Sequence of chain 1.G:
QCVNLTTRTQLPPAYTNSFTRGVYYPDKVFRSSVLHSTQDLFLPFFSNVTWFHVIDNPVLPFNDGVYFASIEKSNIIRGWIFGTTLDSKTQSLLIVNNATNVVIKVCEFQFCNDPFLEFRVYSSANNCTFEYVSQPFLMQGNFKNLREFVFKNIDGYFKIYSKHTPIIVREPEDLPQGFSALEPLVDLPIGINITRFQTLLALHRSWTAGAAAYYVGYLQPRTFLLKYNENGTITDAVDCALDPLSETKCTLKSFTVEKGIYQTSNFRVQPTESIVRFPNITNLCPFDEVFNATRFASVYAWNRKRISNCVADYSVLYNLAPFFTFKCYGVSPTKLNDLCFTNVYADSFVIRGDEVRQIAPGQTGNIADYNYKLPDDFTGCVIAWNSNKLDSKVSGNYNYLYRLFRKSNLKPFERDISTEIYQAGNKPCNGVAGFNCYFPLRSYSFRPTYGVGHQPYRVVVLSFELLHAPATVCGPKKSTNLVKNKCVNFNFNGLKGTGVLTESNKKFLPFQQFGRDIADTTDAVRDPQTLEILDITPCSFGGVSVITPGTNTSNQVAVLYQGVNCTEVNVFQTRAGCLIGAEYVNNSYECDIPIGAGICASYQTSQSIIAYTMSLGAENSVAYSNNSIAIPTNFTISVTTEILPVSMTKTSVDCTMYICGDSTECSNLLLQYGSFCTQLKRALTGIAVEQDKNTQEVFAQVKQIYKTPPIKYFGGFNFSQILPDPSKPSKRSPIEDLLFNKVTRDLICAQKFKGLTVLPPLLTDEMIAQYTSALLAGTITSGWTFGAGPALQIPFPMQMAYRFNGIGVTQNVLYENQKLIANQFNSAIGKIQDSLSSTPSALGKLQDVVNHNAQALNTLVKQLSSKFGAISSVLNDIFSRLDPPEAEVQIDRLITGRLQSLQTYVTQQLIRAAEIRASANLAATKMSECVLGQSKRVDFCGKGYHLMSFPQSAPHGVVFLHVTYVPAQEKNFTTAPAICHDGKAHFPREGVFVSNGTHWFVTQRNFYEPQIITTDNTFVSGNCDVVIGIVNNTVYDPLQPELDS

Binding-site contacts:
Ligand atom C5 contacts residue ASN798 of chain 1.G at 3.6 Å.
Ligand atom N2 contacts residue ASN798 of chain 1.G at 3.0 Å (h-bond).
Ligand atom C2 contacts residue SER800 of chain 1.G at 4.4 Å.
Ligand atom C1 contacts residue SER800 of chain 1.G at 3.6 Å.
Ligand atom C2 contacts residue ASN798 of chain 1.G at 2.5 Å.
Ligand atom C5 contacts residue SER800 of chain 1.G at 4.1 Å.
Ligand atom O7 contacts residue ASN798 of chain 1.G at 3.4 Å (h-bond).
Ligand atom O5 contacts residue ASN798 of chain 1.G at 2.4 Å (h-bond).
Ligand atom C8 contacts residue ASN798 of chain 1.G at 3.8 Å.
Ligand atom C3 contacts residue ASN798 of chain 1.G at 3.8 Å.
Ligand atom N2 contacts residue SER800 of chain 1.G at 4.3 Å.
Ligand atom O6 contacts residue GLN801 of chain 1.G at 4.4 Å.
Ligand atom C1 contacts residue ASN798 of chain 1.G at 1.4 Å.
Ligand atom C4 contacts residue ASN798 of chain 1.G at 4.2 Å.
Ligand atom O5 contacts residue SER800 of chain 1.G at 4.0 Å.
Ligand atom C7 contacts residue ASN798 of chain 1.G at 3.4 Å.
Ligand atom C6 contacts residue GLN801 of chain 1.G at 3.8 Å.

A protein and the small-molecule ligand that binds it are described below.
Small molecule (SMILES): CC(=O)N[C@@H]1[C@@H](O)[C@H](O)[C@@H](CO)O[C@H]1O